Sequence of chain 1.A:
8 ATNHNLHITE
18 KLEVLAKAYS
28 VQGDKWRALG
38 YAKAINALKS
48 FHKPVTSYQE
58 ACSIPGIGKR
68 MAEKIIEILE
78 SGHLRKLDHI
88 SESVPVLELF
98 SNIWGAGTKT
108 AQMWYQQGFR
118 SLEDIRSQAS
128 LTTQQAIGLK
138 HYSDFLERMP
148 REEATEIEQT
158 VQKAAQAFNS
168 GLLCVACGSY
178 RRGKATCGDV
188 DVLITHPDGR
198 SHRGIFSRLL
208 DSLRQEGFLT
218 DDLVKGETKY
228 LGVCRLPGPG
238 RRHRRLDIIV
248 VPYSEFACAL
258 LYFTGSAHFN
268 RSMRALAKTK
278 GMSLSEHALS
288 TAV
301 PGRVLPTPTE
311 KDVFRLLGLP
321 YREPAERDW

This small molecule binds to this protein.
Small molecule (SMILES): Nc1nc2c(ncn2[C@H]2C[C@H](O)[C@@H](CO[P](=O)(O)C[P](=O)(O)OP(=O)(O)O)O2)c(=O)[nH]1

Binding-site contacts:
Ligand atom O2G contacts residue ARG145 of chain 1.A at 3.2 Å (salt-bridge).
Ligand atom O5' contacts residue DG6 of chain 1.C at 3.2 Å (h-bond).
Ligand atom C2' contacts residue TYR259 of chain 1.A at 3.4 Å (hydrophobic).
Ligand atom O1A contacts residue DG6 of chain 1.C at 3.3 Å.
Ligand atom C2' contacts residue ASN267 of chain 1.A at 3.4 Å.
Ligand atom O3B contacts residue MG1 of chain 1.F at 3.5 Å.
Ligand atom O3' contacts residue ARG179 of chain 1.A at 3.4 Å (salt-bridge).
Ligand atom C6 contacts residue DG6 of chain 1.C at 3.3 Å.
Ligand atom PB contacts residue MG1 of chain 1.F at 3.1 Å.
Ligand atom O2B contacts residue MG1 of chain 1.F at 2.0 Å.
Ligand atom O2A contacts residue MG1 of chain 1.F at 2.0 Å.
Ligand atom O2A contacts residue MN1 of chain 1.G at 2.3 Å.
Ligand atom O1G contacts residue ASP186 of chain 1.A at 2.8 Å (salt-bridge).
Ligand atom O2A contacts residue ASP188 of chain 1.A at 2.9 Å (salt-bridge).
Ligand atom N3 contacts residue TYR259 of chain 1.A at 3.5 Å.
Ligand atom O6 contacts residue DG6 of chain 1.C at 3.1 Å (h-bond).
Ligand atom O3' contacts residue THR261 of chain 1.A at 3.2 Å (h-bond).
Ligand atom C4' contacts residue PHE260 of chain 1.A at 3.3 Å (hydrophobic).
Ligand atom N3 contacts residue ASN267 of chain 1.A at 3.1 Å (h-bond).
Ligand atom O2B contacts residue ASP188 of chain 1.A at 2.9 Å (salt-bridge).
Ligand atom O3' contacts residue PHE260 of chain 1.A at 3.4 Å (h-bond).
Ligand atom O1G contacts residue MG1 of chain 1.F at 2.0 Å.
Ligand atom O3B contacts residue SER176 of chain 1.A at 3.3 Å.
Ligand atom N7 contacts residue DG6 of chain 1.C at 3.4 Å.
Ligand atom O2B contacts residue GLY175 of chain 1.A at 3.5 Å.
Ligand atom O3G contacts residue SER176 of chain 1.A at 2.7 Å (h-bond).
Ligand atom PG contacts residue MG1 of chain 1.F at 3.2 Å.
Ligand atom O3G contacts residue ARG145 of chain 1.A at 2.8 Å (salt-bridge).
Ligand atom O3G contacts residue GLY185 of chain 1.A at 2.8 Å (h-bond).
Ligand atom O1B contacts residue ARG179 of chain 1.A at 3.1 Å (salt-bridge).
Ligand atom O4' contacts residue DG6 of chain 1.C at 3.4 Å.
Ligand atom N2 contacts residue ARG271 of chain 1.A at 3.3 Å (salt-bridge).
Ligand atom O2B contacts residue SER176 of chain 1.A at 3.1 Å (h-bond).
Ligand atom C2' contacts residue GLY262 of chain 1.A at 3.4 Å.
Ligand atom PA contacts residue MN1 of chain 1.G at 3.3 Å.
Ligand atom O3' contacts residue GLY262 of chain 1.A at 3.3 Å.
Ligand atom PA contacts residue MG1 of chain 1.F at 3.2 Å.
Ligand atom C3A contacts residue MG1 of chain 1.F at 3.5 Å.
Ligand atom O2A contacts residue ASP186 of chain 1.A at 3.1 Å (salt-bridge).
Ligand atom N1 contacts residue DG6 of chain 1.C at 3.4 Å.